This small molecule binds to this protein.
Small molecule (SMILES): COCCOC[C@H](C)OC[C@H](C)OC[C@@H](C)OC[C@@H](C)N

Binding-site contacts:
Ligand atom C17 contacts residue VAL324 of chain 1.B at 4.0 Å (hydrophobic).
Ligand atom C15 contacts residue VAL324 of chain 1.B at 3.4 Å (hydrophobic).
Ligand atom C17 contacts residue ASP326 of chain 1.B at 4.5 Å.
Ligand atom C02 contacts residue GLU64 of chain 1.B at 4.0 Å.
Ligand atom C02 contacts residue LYS96 of chain 1.B at 3.9 Å.
Ligand atom C01 contacts residue GLU64 of chain 1.B at 4.4 Å.
Ligand atom C14 contacts residue VAL324 of chain 1.B at 3.7 Å (hydrophobic).
Ligand atom C03 contacts residue PRO99 of chain 1.B at 4.2 Å (hydrophobic).
Ligand atom C18 contacts residue VAL324 of chain 1.B at 4.1 Å (hydrophobic).
Ligand atom C06 contacts residue THR68 of chain 1.B at 4.2 Å.
Ligand atom N21 contacts residue HIS97 of chain 1.B at 4.2 Å.
Ligand atom C13 contacts residue GLU64 of chain 1.B at 4.3 Å.
Ligand atom C06 contacts residue LEU67 of chain 1.B at 4.4 Å (hydrophobic).
Ligand atom C07 contacts residue THR68 of chain 1.B at 3.7 Å.
Ligand atom C14 contacts residue ARG65 of chain 1.B at 3.9 Å.
Ligand atom N21 contacts residue LYS96 of chain 1.B at 2.6 Å (salt-bridge).
Ligand atom N21 contacts residue PRO99 of chain 1.B at 4.2 Å.
Ligand atom C14 contacts residue GLU64 of chain 1.B at 3.7 Å.
Ligand atom C13 contacts residue VAL324 of chain 1.B at 4.0 Å (hydrophobic).
Ligand atom O04 contacts residue GLU64 of chain 1.B at 4.3 Å.

Sequence of chain 1.B:
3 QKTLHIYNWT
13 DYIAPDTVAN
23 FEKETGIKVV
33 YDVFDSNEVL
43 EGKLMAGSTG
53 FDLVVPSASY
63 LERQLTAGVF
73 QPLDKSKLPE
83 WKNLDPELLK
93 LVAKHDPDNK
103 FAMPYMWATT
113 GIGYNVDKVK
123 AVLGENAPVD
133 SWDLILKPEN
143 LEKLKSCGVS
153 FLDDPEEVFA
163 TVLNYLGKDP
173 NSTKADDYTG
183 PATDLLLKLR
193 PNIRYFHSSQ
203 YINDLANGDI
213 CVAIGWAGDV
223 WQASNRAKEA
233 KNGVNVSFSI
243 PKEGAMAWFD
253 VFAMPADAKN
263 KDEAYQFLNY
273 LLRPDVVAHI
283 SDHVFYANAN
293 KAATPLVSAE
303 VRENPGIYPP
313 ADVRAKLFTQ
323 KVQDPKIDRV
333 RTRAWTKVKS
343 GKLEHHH